Binding-site contacts:
Ligand atom CM5 contacts residue PRO229 of chain 1.F at 3.5 Å (hydrophobic).
Ligand atom O2 contacts residue GLU196 of chain 1.F at 3.3 Å.
Ligand atom C4 contacts residue PHE162 of chain 1.F at 3.6 Å (hydrophobic).
Ligand atom O2 contacts residue MET197 of chain 1.F at 3.1 Å.
Ligand atom C5 contacts residue GLY96 of chain 1.F at 3.9 Å.
Ligand atom O4 contacts residue ARG168 of chain 1.F at 2.8 Å (salt-bridge).
Ligand atom C4 contacts residue GLN166 of chain 1.F at 3.2 Å.
Ligand atom C2 contacts residue GLN166 of chain 1.F at 4.0 Å.
Ligand atom O4 contacts residue PHE162 of chain 1.F at 3.9 Å.
Ligand atom C6 contacts residue ILE220 of chain 1.F at 3.9 Å (hydrophobic).
Ligand atom CM5 contacts residue ARG168 of chain 1.F at 3.5 Å.
Ligand atom C5 contacts residue THR95 of chain 1.F at 4.1 Å.
Ligand atom C2 contacts residue THR94 of chain 1.F at 4.2 Å.
Ligand atom CM5 contacts residue GLY96 of chain 1.F at 4.0 Å.
Ligand atom C4 contacts residue GLY96 of chain 1.F at 4.0 Å.
Ligand atom N3 contacts residue GLN166 of chain 1.F at 3.2 Å (h-bond).
Ligand atom C6 contacts residue THR94 of chain 1.F at 3.6 Å.
Ligand atom C5 contacts residue ARG168 of chain 1.F at 4.2 Å.
Ligand atom O4 contacts residue GLY96 of chain 1.F at 4.1 Å.
Ligand atom C6 contacts residue PHE162 of chain 1.F at 4.0 Å (hydrophobic).
Ligand atom CM5 contacts residue THR95 of chain 1.F at 4.2 Å.
Ligand atom N3 contacts residue GLU196 of chain 1.F at 4.1 Å.
Ligand atom C4 contacts residue TYR195 of chain 1.F at 4.2 Å (hydrophobic).
Ligand atom N3 contacts residue PHE162 of chain 1.F at 3.9 Å.
Ligand atom C2 contacts residue MET197 of chain 1.F at 4.2 Å (hydrophobic).
Ligand atom C5 contacts residue ILE220 of chain 1.F at 4.3 Å (hydrophobic).
Ligand atom O4 contacts residue GLN166 of chain 1.F at 2.5 Å (h-bond).
Ligand atom C4 contacts residue ARG168 of chain 1.F at 3.6 Å.
Ligand atom C5 contacts residue PHE162 of chain 1.F at 3.6 Å (hydrophobic).
Ligand atom O2 contacts residue GLN166 of chain 1.F at 4.0 Å.
Ligand atom N3 contacts residue TYR195 of chain 1.F at 3.9 Å.
Ligand atom CM5 contacts residue ILE220 of chain 1.F at 3.6 Å (hydrophobic).
Ligand atom N1 contacts residue THR94 of chain 1.F at 3.5 Å (h-bond).
Ligand atom C2 contacts residue GLU196 of chain 1.F at 3.9 Å.
Ligand atom C2 contacts residue PHE162 of chain 1.F at 4.2 Å (hydrophobic).
Ligand atom C2 contacts residue TYR195 of chain 1.F at 4.2 Å (hydrophobic).
Ligand atom CM5 contacts residue PHE162 of chain 1.F at 4.1 Å (hydrophobic).
Ligand atom CM5 contacts residue VAL221 of chain 1.F at 3.7 Å (hydrophobic).
Ligand atom C6 contacts residue THR95 of chain 1.F at 4.1 Å.
Ligand atom N1 contacts residue PHE162 of chain 1.F at 4.3 Å.

The small molecule below binds the protein below.
Small molecule (SMILES): Cc1c[nH]c(=O)[nH]c1=O

Sequence of chain 1.F:
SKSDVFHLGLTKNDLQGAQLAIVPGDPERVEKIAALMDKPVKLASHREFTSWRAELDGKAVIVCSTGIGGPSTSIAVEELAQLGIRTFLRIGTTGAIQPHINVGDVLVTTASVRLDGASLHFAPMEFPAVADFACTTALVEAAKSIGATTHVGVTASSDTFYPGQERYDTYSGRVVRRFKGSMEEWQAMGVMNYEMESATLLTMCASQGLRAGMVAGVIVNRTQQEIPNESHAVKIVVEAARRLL